Sequence of chain 2.A:
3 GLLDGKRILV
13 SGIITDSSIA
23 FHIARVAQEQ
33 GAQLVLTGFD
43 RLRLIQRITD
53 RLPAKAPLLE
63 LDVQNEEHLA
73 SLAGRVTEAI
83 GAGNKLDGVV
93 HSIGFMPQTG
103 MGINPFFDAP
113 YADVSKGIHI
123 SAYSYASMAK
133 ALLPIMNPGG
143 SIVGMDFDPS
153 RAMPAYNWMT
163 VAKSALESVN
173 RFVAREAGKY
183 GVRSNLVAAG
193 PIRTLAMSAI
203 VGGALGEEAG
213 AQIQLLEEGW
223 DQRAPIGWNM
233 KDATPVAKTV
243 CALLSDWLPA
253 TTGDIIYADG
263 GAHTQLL

Binding-site contacts:
Ligand atom C16 contacts residue MET103 of chain 2.A at 3.6 Å (hydrophobic).
Ligand atom O15 contacts residue TYR158 of chain 2.A at 2.6 Å (h-bond).
Ligand atom O14 contacts residue TYR158 of chain 2.A at 3.6 Å.
Ligand atom N11 contacts residue NAD1 of chain 2.B at 3.7 Å.
Ligand atom C20 contacts residue TYR158 of chain 2.A at 3.4 Å (hydrophobic).
Ligand atom C6 contacts residue GLY96 of chain 2.A at 3.5 Å.
Ligand atom C12 contacts residue MET199 of chain 2.A at 3.1 Å (hydrophobic).
Ligand atom C19 contacts residue TYR158 of chain 2.A at 3.4 Å (hydrophobic).
Ligand atom O14 contacts residue MET199 of chain 2.A at 3.4 Å (h-bond).
Ligand atom C9 contacts residue NAD1 of chain 2.B at 3.5 Å.
Ligand atom CL1 contacts residue MET103 of chain 2.A at 3.7 Å.
Ligand atom C10 contacts residue MET199 of chain 2.A at 3.5 Å (hydrophobic).
Ligand atom C18 contacts residue PRO156 of chain 2.A at 3.5 Å (hydrophobic).
Ligand atom C15 contacts residue MET199 of chain 2.A at 3.8 Å (hydrophobic).
Ligand atom C7 contacts residue NAD1 of chain 2.B at 3.3 Å.
Ligand atom N13 contacts residue MET199 of chain 2.A at 3.4 Å (h-bond).
Ligand atom C19 contacts residue PRO156 of chain 2.A at 3.7 Å (hydrophobic).
Ligand atom C15 contacts residue TYR158 of chain 2.A at 3.4 Å (hydrophobic).
Ligand atom C17 contacts residue ILE215 of chain 2.A at 3.2 Å (hydrophobic).
Ligand atom O15 contacts residue NAD1 of chain 2.B at 2.7 Å (h-bond).
Ligand atom C16 contacts residue ILE215 of chain 2.A at 3.6 Å (hydrophobic).
Ligand atom C1 contacts residue PHE97 of chain 2.A at 3.8 Å (hydrophobic).
Ligand atom O14 contacts residue MET103 of chain 2.A at 3.4 Å.
Ligand atom CL1 contacts residue ILE215 of chain 2.A at 3.5 Å.
Ligand atom C10 contacts residue NAD1 of chain 2.B at 3.7 Å.
Ligand atom C19 contacts residue ILE215 of chain 2.A at 3.8 Å (hydrophobic).
Ligand atom C18 contacts residue ILE215 of chain 2.A at 3.5 Å (hydrophobic).
Ligand atom C23 contacts residue PHE149 of chain 2.A at 3.2 Å (hydrophobic).
Ligand atom C18 contacts residue ALA157 of chain 2.A at 3.4 Å (hydrophobic).
Ligand atom C8 contacts residue TYR158 of chain 2.A at 3.6 Å (hydrophobic).
Ligand atom C23 contacts residue LEU218 of chain 2.A at 3.4 Å (hydrophobic).
Ligand atom C18 contacts residue TYR158 of chain 2.A at 3.1 Å (hydrophobic).
Ligand atom O15 contacts residue MET161 of chain 2.A at 3.7 Å.
Ligand atom C5 contacts residue GLY96 of chain 2.A at 3.4 Å.
Ligand atom C3 contacts residue NAD1 of chain 2.B at 3.6 Å.
Ligand atom C12 contacts residue TYR158 of chain 2.A at 3.6 Å (hydrophobic).
Ligand atom C9 contacts residue MET199 of chain 2.A at 3.3 Å (hydrophobic).
Ligand atom C8 contacts residue NAD1 of chain 2.B at 3.5 Å.
Ligand atom CL1 contacts residue ALA157 of chain 2.A at 3.5 Å.
Ligand atom C7 contacts residue TYR158 of chain 2.A at 3.4 Å (hydrophobic).

A small-molecule ligand and the protein it binds are described below.
Small molecule (SMILES): Cc1ccc(Cl)cc1NC(=O)[C@H]1CC(=O)N(C2CCCCC2)C1